Binding-site contacts:
Ligand atom C4 contacts residue ASP208 of chain 4.A at 3.4 Å.
Ligand atom O4 contacts residue LEU99 of chain 4.A at 3.3 Å (h-bond).
Ligand atom O4 contacts residue ASN14 of chain 4.A at 2.8 Å (h-bond).
Ligand atom O2 contacts residue THR226 of chain 4.A at 3.4 Å (h-bond).
Ligand atom C4 contacts residue ARG228 of chain 4.A at 3.6 Å.
Ligand atom C4 contacts residue LEU99 of chain 4.A at 3.9 Å (hydrophobic).
Ligand atom O4 contacts residue ARG228 of chain 4.A at 3.2 Å (salt-bridge).
Ligand atom O6 contacts residue ASP208 of chain 4.A at 2.7 Å (salt-bridge).
Ligand atom C4 contacts residue GLY98 of chain 4.A at 3.9 Å.
Ligand atom O3 contacts residue ARG228 of chain 4.A at 2.8 Å (salt-bridge).
Ligand atom C3 contacts residue THR226 of chain 4.A at 3.4 Å.
Ligand atom O6 contacts residue GLY98 of chain 4.A at 3.0 Å.
Ligand atom O6 contacts residue TYR100 of chain 4.A at 3.2 Å (h-bond).
Ligand atom O6 contacts residue LEU99 of chain 4.A at 2.9 Å (h-bond).
Ligand atom O4 contacts residue GLY98 of chain 4.A at 3.1 Å.
Ligand atom C5 contacts residue TYR12 of chain 4.A at 3.8 Å (hydrophobic).
Ligand atom C6 contacts residue TYR12 of chain 4.A at 3.7 Å (hydrophobic).
Ligand atom O4 contacts residue TYR12 of chain 4.A at 3.6 Å.
Ligand atom C3 contacts residue ARG228 of chain 4.A at 3.8 Å.
Ligand atom C7 contacts residue LEU99 of chain 4.A at 3.8 Å (hydrophobic).
Ligand atom C1 contacts residue LEU99 of chain 4.A at 3.9 Å (hydrophobic).
Ligand atom C3 contacts residue GLY98 of chain 4.A at 3.5 Å.
Ligand atom O4 contacts residue ASP208 of chain 4.A at 2.5 Å (salt-bridge).
Ligand atom O3 contacts residue GLY227 of chain 4.A at 3.6 Å.
Ligand atom C6 contacts residue ASP208 of chain 4.A at 3.4 Å.
Ligand atom C6 contacts residue LEU99 of chain 4.A at 3.9 Å (hydrophobic).
Ligand atom O3 contacts residue SER168 of chain 4.A at 3.3 Å.
Ligand atom O6 contacts residue LEU99 of chain 4.A at 3.7 Å.
Ligand atom O3 contacts residue THR226 of chain 4.A at 2.6 Å (h-bond).
Ligand atom C4 contacts residue GLY227 of chain 4.A at 3.8 Å.
Ligand atom O6 contacts residue ALA207 of chain 4.A at 3.3 Å.
Ligand atom C6 contacts residue TYR100 of chain 4.A at 3.9 Å (hydrophobic).
Ligand atom O4 contacts residue SER168 of chain 4.A at 2.6 Å (h-bond).
Ligand atom O5 contacts residue LEU99 of chain 4.A at 3.2 Å (h-bond).
Ligand atom C6 contacts residue ALA207 of chain 4.A at 3.5 Å (hydrophobic).
Ligand atom C4 contacts residue SER168 of chain 4.A at 3.6 Å.
Ligand atom C2 contacts residue THR226 of chain 4.A at 3.3 Å.
Ligand atom C4 contacts residue ASN14 of chain 4.A at 3.9 Å.
Ligand atom C5 contacts residue LEU99 of chain 4.A at 3.5 Å (hydrophobic).
Ligand atom C6 contacts residue LEU99 of chain 4.A at 3.9 Å (hydrophobic).

A small-molecule ligand and the protein it binds are described below.
Small molecule (SMILES): CO[C@H]1O[C@H](CO)[C@@H](O)[C@H](O)[C@@H]1O[C@H]1O[C@H](CO)[C@@H](O)[C@H](O)[C@@H]1O

Sequence of chain 4.A:
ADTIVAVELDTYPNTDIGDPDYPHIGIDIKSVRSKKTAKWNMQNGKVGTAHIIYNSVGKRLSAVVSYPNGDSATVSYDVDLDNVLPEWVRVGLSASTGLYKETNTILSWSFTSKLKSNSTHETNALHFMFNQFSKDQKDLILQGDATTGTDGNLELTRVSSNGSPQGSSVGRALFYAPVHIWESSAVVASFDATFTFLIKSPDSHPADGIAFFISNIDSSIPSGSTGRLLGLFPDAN